Sequence of chain 1.C:
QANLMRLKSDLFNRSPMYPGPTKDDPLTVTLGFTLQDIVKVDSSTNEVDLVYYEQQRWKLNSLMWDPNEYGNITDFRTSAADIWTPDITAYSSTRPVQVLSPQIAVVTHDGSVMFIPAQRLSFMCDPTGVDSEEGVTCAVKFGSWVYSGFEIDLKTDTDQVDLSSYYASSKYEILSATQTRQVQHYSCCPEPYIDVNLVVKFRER

This small molecule binds to this protein.
Small molecule (SMILES): CC(=O)C1=CCC[C@@H]2CC[C@H]1N2

Binding-site contacts:
Ligand atom C9 contacts residue TRP164 of chain 1.C at 3.4 Å (hydrophobic).
Ligand atom C3 contacts residue CYS207 of chain 1.C at 4.1 Å (hydrophobic).
Ligand atom C10 contacts residue ILE135 of chain 1.B at 3.7 Å (hydrophobic).
Ligand atom C1 contacts residue TRP164 of chain 1.C at 3.7 Å (hydrophobic).
Ligand atom C11 contacts residue ILE135 of chain 1.B at 3.7 Å (hydrophobic).
Ligand atom O12 contacts residue TRP164 of chain 1.C at 3.5 Å (h-bond).
Ligand atom C7 contacts residue TRP164 of chain 1.C at 3.5 Å (hydrophobic).
Ligand atom C10 contacts residue TRP164 of chain 1.C at 3.5 Å (hydrophobic).
Ligand atom C8 contacts residue TRP164 of chain 1.C at 4.0 Å (hydrophobic).
Ligand atom C1 contacts residue TYR110 of chain 1.C at 3.6 Å (hydrophobic).
Ligand atom C8 contacts residue CYS207 of chain 1.C at 3.7 Å (hydrophobic).
Ligand atom C9 contacts residue CYS208 of chain 1.C at 4.1 Å (hydrophobic).
Ligand atom C4 contacts residue TRP164 of chain 1.C at 3.7 Å (hydrophobic).
Ligand atom N5 contacts residue TRP164 of chain 1.C at 3.0 Å (h-bond).
Ligand atom C6 contacts residue ILE135 of chain 1.B at 4.0 Å (hydrophobic).
Ligand atom C6 contacts residue CYS207 of chain 1.C at 4.1 Å (hydrophobic).
Ligand atom N5 contacts residue TYR110 of chain 1.C at 4.2 Å.
Ligand atom O12 contacts residue VAL165 of chain 1.C at 3.3 Å.
Ligand atom C8 contacts residue TYR212 of chain 1.C at 3.6 Å (hydrophobic).
Ligand atom C7 contacts residue TYR212 of chain 1.C at 3.9 Å (hydrophobic).
Ligand atom C4 contacts residue ILE135 of chain 1.B at 4.0 Å (hydrophobic).
Ligand atom C6 contacts residue TRP164 of chain 1.C at 3.2 Å (hydrophobic).
Ligand atom C3 contacts residue TRP164 of chain 1.C at 4.4 Å (hydrophobic).
Ligand atom C11 contacts residue VAL165 of chain 1.C at 4.3 Å (hydrophobic).
Ligand atom C9 contacts residue CYS207 of chain 1.C at 3.6 Å (hydrophobic).
Ligand atom C2 contacts residue TYR205 of chain 1.C at 4.0 Å (hydrophobic).
Ligand atom C7 contacts residue TYR205 of chain 1.C at 3.9 Å (hydrophobic).
Ligand atom C2 contacts residue TRP164 of chain 1.C at 4.1 Å (hydrophobic).
Ligand atom C11 contacts residue TYR212 of chain 1.C at 4.4 Å (hydrophobic).
Ligand atom C3 contacts residue ILE135 of chain 1.B at 4.0 Å (hydrophobic).
Ligand atom C9 contacts residue TYR212 of chain 1.C at 3.6 Å (hydrophobic).
Ligand atom C8 contacts residue TYR205 of chain 1.C at 4.1 Å (hydrophobic).
Ligand atom C11 contacts residue VAL125 of chain 1.B at 4.4 Å (hydrophobic).
Ligand atom C11 contacts residue CYS208 of chain 1.C at 4.3 Å (hydrophobic).
Ligand atom C7 contacts residue TYR110 of chain 1.C at 3.3 Å (hydrophobic).
Ligand atom C11 contacts residue MET133 of chain 1.B at 3.9 Å (hydrophobic).
Ligand atom C3 contacts residue TYR72 of chain 1.B at 3.7 Å (hydrophobic).
Ligand atom C2 contacts residue TYR72 of chain 1.B at 3.8 Å (hydrophobic).
Ligand atom O12 contacts residue ILE135 of chain 1.B at 3.7 Å.
Ligand atom C10 contacts residue VAL165 of chain 1.C at 4.0 Å (hydrophobic).

Sequence of chain 1.B:
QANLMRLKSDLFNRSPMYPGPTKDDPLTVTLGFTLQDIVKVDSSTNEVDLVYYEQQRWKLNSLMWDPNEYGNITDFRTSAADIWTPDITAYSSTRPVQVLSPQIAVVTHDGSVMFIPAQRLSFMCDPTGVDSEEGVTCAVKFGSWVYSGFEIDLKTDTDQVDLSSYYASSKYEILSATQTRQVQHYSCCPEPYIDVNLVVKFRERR